Sequence of chain 1.B:
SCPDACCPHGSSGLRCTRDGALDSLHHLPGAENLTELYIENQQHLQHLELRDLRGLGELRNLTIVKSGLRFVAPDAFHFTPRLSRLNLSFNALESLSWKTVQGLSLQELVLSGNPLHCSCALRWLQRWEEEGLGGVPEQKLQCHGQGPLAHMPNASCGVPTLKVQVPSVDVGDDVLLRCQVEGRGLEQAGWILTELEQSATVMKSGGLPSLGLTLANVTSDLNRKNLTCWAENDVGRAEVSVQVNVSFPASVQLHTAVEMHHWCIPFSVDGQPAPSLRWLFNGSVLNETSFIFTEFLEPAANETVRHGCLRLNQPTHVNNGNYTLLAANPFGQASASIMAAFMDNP

Binding-site contacts:
Ligand atom O6 contacts residue ARG226 of chain 1.B at 3.9 Å.
Ligand atom C4 contacts residue ASN247 of chain 1.B at 4.2 Å.
Ligand atom C8 contacts residue SER170 of chain 1.B at 3.8 Å.
Ligand atom O7 contacts residue SER170 of chain 1.B at 2.8 Å (h-bond).
Ligand atom N2 contacts residue ASN247 of chain 1.B at 2.8 Å (h-bond).
Ligand atom C1 contacts residue ASN247 of chain 1.B at 1.4 Å.
Ligand atom O7 contacts residue ASN247 of chain 1.B at 3.5 Å (h-bond).
Ligand atom O5 contacts residue ASN247 of chain 1.B at 2.4 Å (h-bond).
Ligand atom O6 contacts residue GLN274 of chain 1.B at 3.2 Å (h-bond).
Ligand atom C6 contacts residue GLN274 of chain 1.B at 3.8 Å.
Ligand atom C2 contacts residue ASN247 of chain 1.B at 2.4 Å.
Ligand atom C5 contacts residue ASN247 of chain 1.B at 3.6 Å.
Ligand atom C1 contacts residue GLN274 of chain 1.B at 4.2 Å.
Ligand atom C8 contacts residue ASN247 of chain 1.B at 4.4 Å.
Ligand atom C7 contacts residue ASN247 of chain 1.B at 3.3 Å.
Ligand atom O5 contacts residue GLN274 of chain 1.B at 3.3 Å (h-bond).
Ligand atom C5 contacts residue GLN274 of chain 1.B at 4.1 Å.
Ligand atom C3 contacts residue ASN247 of chain 1.B at 3.7 Å.
Ligand atom N2 contacts residue SER170 of chain 1.B at 4.3 Å.
Ligand atom C7 contacts residue SER170 of chain 1.B at 3.4 Å.

The small molecule below binds the protein below.
Small molecule (SMILES): CC(=O)N[C@@H]1[C@@H](O)[C@H](O)[C@@H](CO)O[C@H]1O